A small-molecule ligand and the protein it binds are described below.
Small molecule (SMILES): [H]/N=C(\N)c1cc(-c2ccccc2)c(CNC(=O)c2cccc3c2OCC3)s1

Binding-site contacts:
Ligand atom N01 contacts residue VAL51 of chain 2.A at 3.7 Å.
Ligand atom C07 contacts residue ASN47 of chain 2.A at 3.6 Å.
Ligand atom C23 contacts residue 09W1 of chain 2.D at 4.0 Å.
Ligand atom C04 contacts residue ASN47 of chain 2.A at 4.1 Å.
Ligand atom C20 contacts residue 09W1 of chain 2.D at 3.2 Å.
Ligand atom C06 contacts residue ASN47 of chain 2.A at 4.1 Å.
Ligand atom C13 contacts residue 09W1 of chain 2.D at 3.4 Å.
Ligand atom C22 contacts residue GLU44 of chain 2.A at 3.9 Å.
Ligand atom C23 contacts residue CSO43 of chain 2.A at 4.0 Å.
Ligand atom C16 contacts residue 09W1 of chain 2.D at 4.2 Å.
Ligand atom C25 contacts residue 09W1 of chain 2.D at 3.5 Å.
Ligand atom C08 contacts residue ASN47 of chain 2.A at 3.5 Å.
Ligand atom C27 contacts residue GLU44 of chain 2.A at 3.6 Å.
Ligand atom C12 contacts residue 09W1 of chain 2.D at 3.4 Å.
Ligand atom C08 contacts residue 09W1 of chain 2.D at 3.3 Å.
Ligand atom C19 contacts residue 09W1 of chain 2.D at 3.5 Å.
Ligand atom N03 contacts residue GLU19 of chain 2.A at 3.0 Å (salt-bridge).
Ligand atom C23 contacts residue ASN47 of chain 2.A at 4.1 Å.
Ligand atom C23 contacts residue GLU44 of chain 2.A at 3.7 Å.
Ligand atom C02 contacts residue GLU19 of chain 2.A at 3.6 Å.
Ligand atom C05 contacts residue ASN47 of chain 2.A at 4.2 Å.
Ligand atom C24 contacts residue 09W1 of chain 2.D at 3.7 Å.
Ligand atom C05 contacts residue GLU44 of chain 2.A at 4.2 Å.
Ligand atom C18 contacts residue 09W1 of chain 2.D at 4.1 Å.
Ligand atom O11 contacts residue 09W1 of chain 2.D at 3.6 Å.
Ligand atom C10 contacts residue 09W1 of chain 2.D at 3.4 Å.
Ligand atom C25 contacts residue GLU44 of chain 2.A at 3.8 Å.
Ligand atom N09 contacts residue ASN47 of chain 2.A at 3.2 Å (h-bond).
Ligand atom O14 contacts residue 09W1 of chain 2.D at 3.3 Å.
Ligand atom C18 contacts residue ARG9 of chain 2.B at 3.5 Å.
Ligand atom S21 contacts residue ASN47 of chain 2.A at 3.8 Å.
Ligand atom C15 contacts residue 09W1 of chain 2.D at 4.0 Å.
Ligand atom C17 contacts residue 09W1 of chain 2.D at 3.7 Å.
Ligand atom C24 contacts residue GLU44 of chain 2.A at 3.9 Å.
Ligand atom C26 contacts residue GLU44 of chain 2.A at 3.6 Å.
Ligand atom N09 contacts residue 09W1 of chain 2.D at 3.2 Å.
Ligand atom C19 contacts residue ARG9 of chain 2.B at 3.3 Å.
Ligand atom N01 contacts residue GLU19 of chain 2.A at 2.6 Å (salt-bridge).
Ligand atom C24 contacts residue CSO43 of chain 2.A at 3.8 Å.
Ligand atom N03 contacts residue LEU48 of chain 2.A at 3.6 Å.

Sequence of chain 2.B:
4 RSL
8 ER

Sequence of chain 2.A:
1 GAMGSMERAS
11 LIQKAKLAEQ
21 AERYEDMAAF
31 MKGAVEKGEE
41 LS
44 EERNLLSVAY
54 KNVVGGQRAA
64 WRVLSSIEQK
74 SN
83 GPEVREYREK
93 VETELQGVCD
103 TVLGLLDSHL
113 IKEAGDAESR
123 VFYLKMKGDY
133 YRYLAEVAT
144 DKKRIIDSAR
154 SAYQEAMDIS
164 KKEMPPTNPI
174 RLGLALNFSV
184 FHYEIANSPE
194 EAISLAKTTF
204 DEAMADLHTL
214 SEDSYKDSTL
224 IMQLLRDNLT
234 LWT